Binding-site contacts:
Ligand atom O3P contacts residue GLY208 of chain 9.A at 2.6 Å (h-bond).
Ligand atom P contacts residue SER210 of chain 9.A at 1.4 Å.
Ligand atom C3' contacts residue ASN206 of chain 9.A at 4.3 Å.
Ligand atom C1 contacts residue SER210 of chain 9.A at 3.3 Å.
Ligand atom O3P contacts residue ARG207 of chain 9.A at 3.5 Å.
Ligand atom O1P contacts residue GLY208 of chain 9.A at 3.9 Å.
Ligand atom O2P contacts residue ARG207 of chain 9.A at 4.3 Å.
Ligand atom C3' contacts residue ILE228 of chain 9.A at 3.3 Å (hydrophobic).
Ligand atom C3 contacts residue VAL106 of chain 9.A at 4.3 Å (hydrophobic).
Ligand atom O3P contacts residue SER210 of chain 9.A at 2.4 Å (h-bond).
Ligand atom O3P contacts residue ASN209 of chain 9.A at 3.1 Å (h-bond).
Ligand atom P contacts residue ARG207 of chain 9.A at 4.0 Å.
Ligand atom C3 contacts residue GLY208 of chain 9.A at 3.7 Å.
Ligand atom O1P contacts residue ARG207 of chain 9.A at 3.5 Å.
Ligand atom O2P contacts residue SER210 of chain 9.A at 2.4 Å (h-bond).
Ligand atom O1P contacts residue HIS105 of chain 9.A at 4.1 Å.
Ligand atom C1' contacts residue ALA227 of chain 9.A at 3.5 Å (hydrophobic).
Ligand atom O2P contacts residue THR226 of chain 9.A at 3.3 Å (h-bond).
Ligand atom C3' contacts residue ALA227 of chain 9.A at 3.7 Å (hydrophobic).
Ligand atom C3 contacts residue LEU87 of chain 9.A at 3.2 Å (hydrophobic).
Ligand atom C2 contacts residue SER210 of chain 9.A at 3.8 Å.
Ligand atom C1' contacts residue ILE228 of chain 9.A at 4.0 Å (hydrophobic).
Ligand atom C2' contacts residue ALA227 of chain 9.A at 3.9 Å (hydrophobic).
Ligand atom O2P contacts residue ASN206 of chain 9.A at 3.5 Å (h-bond).
Ligand atom C1' contacts residue THR226 of chain 9.A at 3.1 Å.
Ligand atom C1' contacts residue SER210 of chain 9.A at 3.1 Å.
Ligand atom O3P contacts residue ASN206 of chain 9.A at 3.1 Å (h-bond).
Ligand atom P contacts residue GLY208 of chain 9.A at 3.8 Å.
Ligand atom C1 contacts residue ARG207 of chain 9.A at 4.1 Å.
Ligand atom C2 contacts residue HIS105 of chain 9.A at 3.0 Å.
Ligand atom P contacts residue HIS105 of chain 9.A at 4.0 Å.
Ligand atom C2' contacts residue HIS105 of chain 9.A at 3.9 Å.
Ligand atom C1 contacts residue HIS105 of chain 9.A at 3.9 Å.
Ligand atom C2' contacts residue THR226 of chain 9.A at 3.4 Å.
Ligand atom P contacts residue ASN206 of chain 9.A at 3.9 Å.
Ligand atom P contacts residue THR226 of chain 9.A at 3.9 Å.
Ligand atom C1 contacts residue GLY208 of chain 9.A at 4.2 Å.
Ligand atom C3 contacts residue SER210 of chain 9.A at 3.5 Å.
Ligand atom C2' contacts residue SER210 of chain 9.A at 3.2 Å.
Ligand atom O1P contacts residue SER210 of chain 9.A at 2.7 Å (h-bond).

Sequence of chain 9.A:
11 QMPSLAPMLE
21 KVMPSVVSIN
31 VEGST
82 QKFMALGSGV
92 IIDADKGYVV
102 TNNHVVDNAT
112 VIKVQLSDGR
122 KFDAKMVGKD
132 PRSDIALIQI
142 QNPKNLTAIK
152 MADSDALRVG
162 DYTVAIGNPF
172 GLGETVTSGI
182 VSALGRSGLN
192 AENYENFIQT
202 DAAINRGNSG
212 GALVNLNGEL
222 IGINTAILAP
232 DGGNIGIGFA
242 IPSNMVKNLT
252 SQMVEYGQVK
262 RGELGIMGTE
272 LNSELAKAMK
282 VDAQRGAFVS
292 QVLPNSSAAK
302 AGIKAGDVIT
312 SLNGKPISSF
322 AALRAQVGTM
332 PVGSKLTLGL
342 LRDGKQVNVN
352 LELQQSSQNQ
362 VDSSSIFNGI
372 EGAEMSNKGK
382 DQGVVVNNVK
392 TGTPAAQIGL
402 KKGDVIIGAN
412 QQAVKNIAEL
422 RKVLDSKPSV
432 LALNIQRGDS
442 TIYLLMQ

A small-molecule ligand and the protein it binds are described below.
Small molecule (SMILES): CC(C)O[PH](=O)OC(C)C